Sequence of chain 1.A:
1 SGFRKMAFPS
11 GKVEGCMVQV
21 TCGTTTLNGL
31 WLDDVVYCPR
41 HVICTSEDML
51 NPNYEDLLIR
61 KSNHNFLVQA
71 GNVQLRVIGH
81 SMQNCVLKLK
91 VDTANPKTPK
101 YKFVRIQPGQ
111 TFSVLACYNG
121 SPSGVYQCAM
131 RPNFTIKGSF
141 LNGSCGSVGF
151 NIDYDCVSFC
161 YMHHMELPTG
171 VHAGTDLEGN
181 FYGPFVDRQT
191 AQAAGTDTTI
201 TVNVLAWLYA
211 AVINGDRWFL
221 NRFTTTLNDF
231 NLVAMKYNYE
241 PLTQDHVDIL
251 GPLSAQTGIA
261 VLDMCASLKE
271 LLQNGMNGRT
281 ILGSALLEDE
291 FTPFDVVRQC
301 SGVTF

Sequence of chain 1.B:
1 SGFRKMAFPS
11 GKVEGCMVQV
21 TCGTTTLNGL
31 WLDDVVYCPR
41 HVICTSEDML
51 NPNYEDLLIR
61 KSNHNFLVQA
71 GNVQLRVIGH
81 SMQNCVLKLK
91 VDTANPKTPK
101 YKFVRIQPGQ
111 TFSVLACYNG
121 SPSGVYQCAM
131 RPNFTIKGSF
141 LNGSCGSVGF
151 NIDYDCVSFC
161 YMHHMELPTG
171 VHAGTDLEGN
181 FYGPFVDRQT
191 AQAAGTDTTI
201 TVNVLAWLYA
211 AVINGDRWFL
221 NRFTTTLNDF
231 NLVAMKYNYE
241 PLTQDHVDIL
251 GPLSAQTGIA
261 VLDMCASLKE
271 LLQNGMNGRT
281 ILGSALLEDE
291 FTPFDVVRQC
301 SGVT

Binding-site contacts:
Ligand atom N2 contacts residue GLN189 of chain 1.B at 3.8 Å.
Ligand atom N1 contacts residue GLU166 of chain 1.B at 3.8 Å.
Ligand atom C12 contacts residue HIS41 of chain 1.B at 4.0 Å.
Ligand atom C1 contacts residue GLY143 of chain 1.B at 3.6 Å.
Ligand atom O3 contacts residue SER144 of chain 1.B at 3.5 Å (h-bond).
Ligand atom C3 contacts residue CYS145 of chain 1.B at 3.3 Å (hydrophobic).
Ligand atom C15 contacts residue MET49 of chain 1.B at 3.4 Å (hydrophobic).
Ligand atom C1 contacts residue CYS145 of chain 1.B at 1.8 Å (hydrophobic).
Ligand atom O1 contacts residue LEU141 of chain 1.B at 3.9 Å.
Ligand atom C15 contacts residue CYS44 of chain 1.B at 4.1 Å (hydrophobic).
Ligand atom O3 contacts residue HIS163 of chain 1.B at 2.8 Å (h-bond).
Ligand atom C15 contacts residue HIS41 of chain 1.B at 3.6 Å.
Ligand atom C16 contacts residue MET49 of chain 1.B at 3.5 Å (hydrophobic).
Ligand atom C11 contacts residue MET165 of chain 1.B at 3.7 Å (hydrophobic).
Ligand atom C6 contacts residue PHE140 of chain 1.B at 3.8 Å (hydrophobic).
Ligand atom C16 contacts residue CYS44 of chain 1.B at 3.6 Å (hydrophobic).
Ligand atom C6 contacts residue GLU166 of chain 1.B at 2.9 Å.
Ligand atom C11 contacts residue GLN189 of chain 1.B at 3.9 Å.
Ligand atom C12 contacts residue GLN189 of chain 1.B at 3.8 Å.
Ligand atom C2 contacts residue ASN142 of chain 1.B at 4.0 Å.
Ligand atom C17 contacts residue HIS41 of chain 1.B at 3.9 Å.
Ligand atom C7 contacts residue GLU166 of chain 1.B at 4.1 Å.
Ligand atom C9 contacts residue HIS41 of chain 1.B at 4.1 Å.
Ligand atom C1 contacts residue SER144 of chain 1.B at 3.9 Å.
Ligand atom O3 contacts residue CYS145 of chain 1.B at 3.1 Å (h-bond).
Ligand atom C2 contacts residue GLY143 of chain 1.B at 3.9 Å.
Ligand atom C4 contacts residue ASN142 of chain 1.B at 3.3 Å.
Ligand atom C3 contacts residue HIS163 of chain 1.B at 4.0 Å.
Ligand atom C3 contacts residue SER144 of chain 1.B at 4.0 Å.
Ligand atom C10 contacts residue GLN189 of chain 1.B at 3.9 Å.
Ligand atom C13 contacts residue GLN189 of chain 1.B at 3.8 Å.
Ligand atom C3 contacts residue LEU141 of chain 1.B at 3.9 Å (hydrophobic).
Ligand atom C2 contacts residue CYS145 of chain 1.B at 2.8 Å (hydrophobic).
Ligand atom C10 contacts residue HIS41 of chain 1.B at 4.0 Å.
Ligand atom C9 contacts residue HIS164 of chain 1.B at 4.1 Å.
Ligand atom C13 contacts residue HIS41 of chain 1.B at 3.6 Å.
Ligand atom N1 contacts residue MET165 of chain 1.B at 4.0 Å.
Ligand atom C14 contacts residue HIS41 of chain 1.B at 3.4 Å.
Ligand atom C5 contacts residue ASN142 of chain 1.B at 3.1 Å.
Ligand atom C16 contacts residue HIS41 of chain 1.B at 3.8 Å.

This protein binds this small molecule.
Small molecule (SMILES): C=CC(=O)O[C@H](CC)C(=O)NCCc1c[nH]c2ccccc12